Binding-site contacts:
Ligand atom N8 contacts residue ASP59 of chain 2.A at 3.9 Å.
Ligand atom N7 contacts residue ALA57 of chain 2.A at 3.5 Å.
Ligand atom O6 contacts residue ILE289 of chain 1.A at 4.1 Å.
Ligand atom O6 contacts residue ILE55 of chain 2.A at 3.5 Å.
Ligand atom C5 contacts residue PHE160 of chain 1.A at 3.4 Å (hydrophobic).
Ligand atom N8 contacts residue PHE160 of chain 1.A at 3.7 Å.
Ligand atom C2 contacts residue GLN229 of chain 1.A at 3.9 Å.
Ligand atom O6 contacts residue THR58 of chain 2.A at 3.9 Å.
Ligand atom N3 contacts residue ASN255 of chain 1.A at 3.4 Å (h-bond).
Ligand atom N3 contacts residue ARG177 of chain 1.A at 3.0 Å (salt-bridge).
Ligand atom C4 contacts residue ASN255 of chain 1.A at 3.9 Å.
Ligand atom O6 contacts residue PHE160 of chain 1.A at 4.1 Å.
Ligand atom C5 contacts residue THR58 of chain 2.A at 4.0 Å.
Ligand atom C2 contacts residue VAL228 of chain 1.A at 4.0 Å (hydrophobic).
Ligand atom O2 contacts residue ARG177 of chain 1.A at 2.8 Å (salt-bridge).
Ligand atom N9 contacts residue LEU171 of chain 1.A at 4.0 Å.
Ligand atom N8 contacts residue LEU171 of chain 1.A at 3.8 Å.
Ligand atom N7 contacts residue THR58 of chain 2.A at 2.8 Å (h-bond).
Ligand atom C6 contacts residue GLN229 of chain 1.A at 3.7 Å.
Ligand atom C4 contacts residue PHE160 of chain 1.A at 3.4 Å (hydrophobic).
Ligand atom C4 contacts residue ARG177 of chain 1.A at 3.8 Å.
Ligand atom O2 contacts residue ASN255 of chain 1.A at 4.0 Å.
Ligand atom O6 contacts residue TYR9 of chain 2.A at 3.8 Å.
Ligand atom O6 contacts residue GLN229 of chain 1.A at 2.8 Å (h-bond).
Ligand atom N8 contacts residue THR58 of chain 2.A at 3.3 Å (h-bond).
Ligand atom N3 contacts residue PHE160 of chain 1.A at 3.7 Å.
Ligand atom N1 contacts residue PHE160 of chain 1.A at 3.7 Å.
Ligand atom O2 contacts residue VAL228 of chain 1.A at 2.9 Å (h-bond).
Ligand atom C6 contacts residue PHE160 of chain 1.A at 3.5 Å (hydrophobic).
Ligand atom C2 contacts residue PHE160 of chain 1.A at 3.7 Å (hydrophobic).
Ligand atom O2 contacts residue GLN229 of chain 1.A at 3.8 Å.
Ligand atom N8 contacts residue ALA57 of chain 2.A at 3.8 Å.
Ligand atom C2 contacts residue ARG177 of chain 1.A at 3.6 Å.
Ligand atom N1 contacts residue GLN229 of chain 1.A at 3.0 Å (h-bond).
Ligand atom N9 contacts residue PHE160 of chain 1.A at 3.5 Å.
Ligand atom O2 contacts residue SER227 of chain 1.A at 3.6 Å.
Ligand atom N7 contacts residue PHE160 of chain 1.A at 3.7 Å.
Ligand atom N9 contacts residue ARG177 of chain 1.A at 4.0 Å.
Ligand atom O2 contacts residue PHE160 of chain 1.A at 3.9 Å.
Ligand atom C2 contacts residue ASN255 of chain 1.A at 3.8 Å.

The small molecule below binds the protein below.
Small molecule (SMILES): O=c1[nH]c(=O)c2nn[nH]c2[nH]1

Sequence of chain 1.A:
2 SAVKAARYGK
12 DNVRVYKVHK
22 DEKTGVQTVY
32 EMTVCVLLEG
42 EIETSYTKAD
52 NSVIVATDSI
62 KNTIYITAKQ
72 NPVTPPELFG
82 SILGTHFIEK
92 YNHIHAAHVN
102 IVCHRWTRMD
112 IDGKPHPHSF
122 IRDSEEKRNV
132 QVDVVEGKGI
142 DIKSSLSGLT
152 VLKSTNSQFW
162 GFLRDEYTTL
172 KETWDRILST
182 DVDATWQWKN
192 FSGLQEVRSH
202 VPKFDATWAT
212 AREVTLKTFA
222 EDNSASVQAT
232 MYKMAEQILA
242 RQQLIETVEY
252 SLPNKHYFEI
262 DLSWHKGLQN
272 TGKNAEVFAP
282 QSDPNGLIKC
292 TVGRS

Sequence of chain 2.A:
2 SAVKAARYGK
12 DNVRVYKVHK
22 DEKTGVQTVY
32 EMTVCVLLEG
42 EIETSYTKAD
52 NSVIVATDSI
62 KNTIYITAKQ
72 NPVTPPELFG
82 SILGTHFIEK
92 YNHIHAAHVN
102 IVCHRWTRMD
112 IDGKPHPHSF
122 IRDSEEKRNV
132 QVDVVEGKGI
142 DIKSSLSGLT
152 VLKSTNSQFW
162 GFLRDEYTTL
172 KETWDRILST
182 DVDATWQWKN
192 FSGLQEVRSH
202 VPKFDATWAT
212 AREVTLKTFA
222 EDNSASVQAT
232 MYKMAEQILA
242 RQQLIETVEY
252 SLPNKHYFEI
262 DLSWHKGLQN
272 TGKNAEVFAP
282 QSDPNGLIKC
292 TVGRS